Sequence of chain 1.B:
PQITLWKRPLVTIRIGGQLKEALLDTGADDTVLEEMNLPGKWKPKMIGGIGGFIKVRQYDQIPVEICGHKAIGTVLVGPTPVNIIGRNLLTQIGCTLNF

Sequence of chain 1.A:
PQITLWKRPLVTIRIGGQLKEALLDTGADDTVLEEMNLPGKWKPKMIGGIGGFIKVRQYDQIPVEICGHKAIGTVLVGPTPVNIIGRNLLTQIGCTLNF

Binding-site contacts:
Ligand atom C14 contacts residue GLY27 of chain 1.A at 3.2 Å.
Ligand atom C13 contacts residue ASP29 of chain 1.A at 3.9 Å.
Ligand atom C2 contacts residue THK1 of chain 1.F at 3.8 Å.
Ligand atom C16 contacts residue GLY48 of chain 1.A at 3.2 Å.
Ligand atom C23 contacts residue THK1 of chain 1.F at 3.8 Å.
Ligand atom O19 contacts residue ASP25 of chain 1.B at 3.2 Å (salt-bridge).
Ligand atom S58 contacts residue VAL82 of chain 1.B at 3.8 Å.
Ligand atom C14 contacts residue ALA28 of chain 1.A at 3.4 Å (hydrophobic).
Ligand atom C24 contacts residue THK1 of chain 1.F at 3.5 Å.
Ligand atom C5 contacts residue ASP25 of chain 1.A at 3.4 Å.
Ligand atom C2 contacts residue ASP25 of chain 1.B at 3.5 Å.
Ligand atom C22 contacts residue PRO81 of chain 1.A at 3.8 Å (hydrophobic).
Ligand atom F18 contacts residue ASP30 of chain 1.A at 3.9 Å.
Ligand atom C23 contacts residue VAL82 of chain 1.A at 4.0 Å (hydrophobic).
Ligand atom C9 contacts residue GLY27 of chain 1.A at 3.8 Å.
Ligand atom C7 contacts residue GLY27 of chain 1.A at 4.0 Å.
Ligand atom CL6 contacts residue PRO81 of chain 1.A at 3.5 Å.
Ligand atom C15 contacts residue ASP29 of chain 1.A at 3.7 Å.
Ligand atom C14 contacts residue ASP29 of chain 1.A at 3.1 Å.
Ligand atom C25 contacts residue GLY27 of chain 1.B at 3.2 Å.
Ligand atom O19 contacts residue ALA28 of chain 1.B at 3.9 Å.
Ligand atom C17 contacts residue GLY48 of chain 1.A at 3.5 Å.
Ligand atom C13 contacts residue GLY27 of chain 1.A at 2.9 Å.
Ligand atom C22 contacts residue GLY49 of chain 1.B at 3.9 Å.
Ligand atom O19 contacts residue ASP25 of chain 1.A at 2.9 Å (salt-bridge).
Ligand atom F18 contacts residue ASP29 of chain 1.A at 3.5 Å.
Ligand atom CL6 contacts residue VAL82 of chain 1.A at 3.6 Å.
Ligand atom C55 contacts residue VAL82 of chain 1.B at 3.9 Å (hydrophobic).
Ligand atom O19 contacts residue GLY27 of chain 1.B at 3.6 Å.
Ligand atom C25 contacts residue THK1 of chain 1.F at 3.8 Å.
Ligand atom CL6 contacts residue THK1 of chain 1.F at 3.2 Å.
Ligand atom C9 contacts residue LEU23 of chain 1.B at 3.8 Å (hydrophobic).
Ligand atom C21 contacts residue GLY49 of chain 1.B at 3.9 Å.
Ligand atom C3 contacts residue THK1 of chain 1.F at 3.5 Å.
Ligand atom C24 contacts residue GLY27 of chain 1.B at 3.7 Å.
Ligand atom C8 contacts residue GLY27 of chain 1.A at 4.0 Å.
Ligand atom C24 contacts residue LEU23 of chain 1.A at 3.9 Å (hydrophobic).
Ligand atom C4 contacts residue ASP25 of chain 1.A at 3.6 Å.
Ligand atom N1 contacts residue ASP25 of chain 1.B at 3.8 Å.
Ligand atom C7 contacts residue ASP25 of chain 1.B at 3.5 Å.

This protein binds this small molecule.
Small molecule (SMILES): OC1(c2ccc(Cl)cc2)CCN(CCCC2(c3ccc(F)cc3)SCCS2)CC1